This small molecule binds to this protein.
Small molecule (SMILES): CC(=O)N[C@@H]1[C@@H](O)[C@H](O)[C@@H](CO)O[C@H]1O

Sequence of chain 1.A:
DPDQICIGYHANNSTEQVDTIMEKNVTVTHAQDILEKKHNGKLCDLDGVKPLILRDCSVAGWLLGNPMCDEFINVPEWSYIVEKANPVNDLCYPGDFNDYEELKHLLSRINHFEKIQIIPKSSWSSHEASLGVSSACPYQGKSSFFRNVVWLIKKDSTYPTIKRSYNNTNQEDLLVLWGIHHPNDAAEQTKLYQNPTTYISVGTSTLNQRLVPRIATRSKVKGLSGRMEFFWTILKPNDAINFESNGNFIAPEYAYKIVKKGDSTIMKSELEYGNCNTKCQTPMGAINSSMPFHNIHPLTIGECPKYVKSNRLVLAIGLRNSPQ

Binding-site contacts:
Ligand atom C1 contacts residue ASN13 of chain 1.A at 1.5 Å.
Ligand atom C8 contacts residue ASN13 of chain 1.A at 4.2 Å.
Ligand atom C2 contacts residue ASN13 of chain 1.A at 2.5 Å.
Ligand atom C7 contacts residue ASN13 of chain 1.A at 3.6 Å.
Ligand atom N2 contacts residue ASN13 of chain 1.A at 2.8 Å (h-bond).
Ligand atom O7 contacts residue ASN13 of chain 1.A at 4.4 Å.
Ligand atom C3 contacts residue ASN13 of chain 1.A at 3.8 Å.
Ligand atom O5 contacts residue ASN13 of chain 1.A at 2.4 Å (h-bond).
Ligand atom C5 contacts residue ASN13 of chain 1.A at 3.7 Å.
Ligand atom C4 contacts residue ASN13 of chain 1.A at 4.3 Å.